Sequence of chain 2.A:
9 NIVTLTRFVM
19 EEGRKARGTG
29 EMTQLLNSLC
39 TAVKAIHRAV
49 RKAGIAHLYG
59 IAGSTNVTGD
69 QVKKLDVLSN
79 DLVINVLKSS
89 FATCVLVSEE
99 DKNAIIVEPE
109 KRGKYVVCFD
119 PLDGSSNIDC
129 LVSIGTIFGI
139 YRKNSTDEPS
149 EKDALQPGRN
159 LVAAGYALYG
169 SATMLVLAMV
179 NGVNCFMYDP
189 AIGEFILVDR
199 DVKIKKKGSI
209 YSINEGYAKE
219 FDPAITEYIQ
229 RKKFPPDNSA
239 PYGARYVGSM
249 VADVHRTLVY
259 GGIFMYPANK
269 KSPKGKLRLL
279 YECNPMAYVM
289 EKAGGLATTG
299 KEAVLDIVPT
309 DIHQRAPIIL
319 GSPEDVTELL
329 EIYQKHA

The small molecule below binds the protein below.
Small molecule (SMILES): O=P(O)(O)OC[C@H]1O[C@](O)(CO)[C@@H](O)[C@@H]1O

Binding-site contacts:
Ligand atom C4 contacts residue GLY246 of chain 2.B at 3.0 Å.
Ligand atom C3 contacts residue ASP121 of chain 2.B at 3.6 Å.
Ligand atom O1 contacts residue ASP121 of chain 2.B at 2.9 Å (salt-bridge).
Ligand atom P contacts residue ARG243 of chain 2.A at 3.8 Å.
Ligand atom P contacts residue ASN212 of chain 2.B at 3.8 Å.
Ligand atom O1P contacts residue ARG243 of chain 2.A at 2.8 Å (salt-bridge).
Ligand atom O2 contacts residue PO41 of chain 2.J at 2.9 Å (h-bond).
Ligand atom P contacts residue TYR244 of chain 2.B at 3.8 Å.
Ligand atom O2 contacts residue GLY122 of chain 2.B at 3.7 Å.
Ligand atom C6 contacts residue GLY246 of chain 2.B at 3.4 Å.
Ligand atom O3P contacts residue ARG243 of chain 2.A at 3.7 Å.
Ligand atom O3P contacts residue TYR244 of chain 2.B at 2.4 Å (h-bond).
Ligand atom O1 contacts residue MG1 of chain 2.H at 2.8 Å.
Ligand atom C2 contacts residue LYS274 of chain 2.B at 3.6 Å.
Ligand atom O3 contacts residue MET248 of chain 2.B at 3.1 Å (h-bond).
Ligand atom C2 contacts residue PO41 of chain 2.J at 3.6 Å.
Ligand atom O1 contacts residue PO41 of chain 2.J at 2.7 Å (h-bond).
Ligand atom C3 contacts residue MET248 of chain 2.B at 3.8 Å (hydrophobic).
Ligand atom O1P contacts residue ASN212 of chain 2.B at 3.4 Å (h-bond).
Ligand atom O5 contacts residue LYS274 of chain 2.B at 2.8 Å (salt-bridge).
Ligand atom O2P contacts residue TYR215 of chain 2.B at 3.0 Å (h-bond).
Ligand atom C1 contacts residue LYS274 of chain 2.B at 3.3 Å.
Ligand atom P contacts residue TYR264 of chain 2.B at 3.7 Å.
Ligand atom O3 contacts residue GLY122 of chain 2.B at 3.6 Å (h-bond).
Ligand atom O3 contacts residue ASP121 of chain 2.B at 2.8 Å (salt-bridge).
Ligand atom O2P contacts residue TYR264 of chain 2.B at 2.5 Å (h-bond).
Ligand atom O4 contacts residue GLY246 of chain 2.B at 3.8 Å.
Ligand atom C5 contacts residue LYS274 of chain 2.B at 3.8 Å.
Ligand atom O3P contacts residue TYR264 of chain 2.B at 3.6 Å.
Ligand atom O3P contacts residue ASN212 of chain 2.B at 3.1 Å (h-bond).
Ligand atom O1 contacts residue GLU280 of chain 2.B at 2.9 Å (salt-bridge).
Ligand atom C5 contacts residue GLY246 of chain 2.B at 3.7 Å.
Ligand atom C4 contacts residue MET248 of chain 2.B at 3.6 Å (hydrophobic).
Ligand atom O4 contacts residue MET248 of chain 2.B at 3.2 Å (h-bond).
Ligand atom C1 contacts residue PO41 of chain 2.J at 3.4 Å.
Ligand atom O2P contacts residue LYS274 of chain 2.B at 3.8 Å.
Ligand atom O6 contacts residue LYS274 of chain 2.B at 3.3 Å (salt-bridge).
Ligand atom O3 contacts residue SER247 of chain 2.B at 3.8 Å.
Ligand atom C6 contacts residue TYR244 of chain 2.B at 3.4 Å (hydrophobic).
Ligand atom O6 contacts residue ARG243 of chain 2.A at 3.7 Å.

Sequence of chain 2.B:
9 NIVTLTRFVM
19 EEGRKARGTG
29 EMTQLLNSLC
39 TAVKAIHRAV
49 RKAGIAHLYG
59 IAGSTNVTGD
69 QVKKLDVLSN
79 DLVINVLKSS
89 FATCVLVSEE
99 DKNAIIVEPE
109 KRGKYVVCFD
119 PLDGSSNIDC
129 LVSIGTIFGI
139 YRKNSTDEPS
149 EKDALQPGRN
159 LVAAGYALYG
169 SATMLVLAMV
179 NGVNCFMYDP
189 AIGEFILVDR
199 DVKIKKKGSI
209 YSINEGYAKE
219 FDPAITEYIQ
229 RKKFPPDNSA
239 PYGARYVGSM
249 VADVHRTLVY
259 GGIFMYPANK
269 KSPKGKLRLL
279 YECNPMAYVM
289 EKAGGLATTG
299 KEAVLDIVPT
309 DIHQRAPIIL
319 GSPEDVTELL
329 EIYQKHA